A small-molecule ligand and the protein it binds are described below.
Small molecule (SMILES): CC(=O)N[C@@H]1[C@@H](O)[C@H](O)[C@@H](CO)O[C@H]1O

Sequence of chain 1.B:
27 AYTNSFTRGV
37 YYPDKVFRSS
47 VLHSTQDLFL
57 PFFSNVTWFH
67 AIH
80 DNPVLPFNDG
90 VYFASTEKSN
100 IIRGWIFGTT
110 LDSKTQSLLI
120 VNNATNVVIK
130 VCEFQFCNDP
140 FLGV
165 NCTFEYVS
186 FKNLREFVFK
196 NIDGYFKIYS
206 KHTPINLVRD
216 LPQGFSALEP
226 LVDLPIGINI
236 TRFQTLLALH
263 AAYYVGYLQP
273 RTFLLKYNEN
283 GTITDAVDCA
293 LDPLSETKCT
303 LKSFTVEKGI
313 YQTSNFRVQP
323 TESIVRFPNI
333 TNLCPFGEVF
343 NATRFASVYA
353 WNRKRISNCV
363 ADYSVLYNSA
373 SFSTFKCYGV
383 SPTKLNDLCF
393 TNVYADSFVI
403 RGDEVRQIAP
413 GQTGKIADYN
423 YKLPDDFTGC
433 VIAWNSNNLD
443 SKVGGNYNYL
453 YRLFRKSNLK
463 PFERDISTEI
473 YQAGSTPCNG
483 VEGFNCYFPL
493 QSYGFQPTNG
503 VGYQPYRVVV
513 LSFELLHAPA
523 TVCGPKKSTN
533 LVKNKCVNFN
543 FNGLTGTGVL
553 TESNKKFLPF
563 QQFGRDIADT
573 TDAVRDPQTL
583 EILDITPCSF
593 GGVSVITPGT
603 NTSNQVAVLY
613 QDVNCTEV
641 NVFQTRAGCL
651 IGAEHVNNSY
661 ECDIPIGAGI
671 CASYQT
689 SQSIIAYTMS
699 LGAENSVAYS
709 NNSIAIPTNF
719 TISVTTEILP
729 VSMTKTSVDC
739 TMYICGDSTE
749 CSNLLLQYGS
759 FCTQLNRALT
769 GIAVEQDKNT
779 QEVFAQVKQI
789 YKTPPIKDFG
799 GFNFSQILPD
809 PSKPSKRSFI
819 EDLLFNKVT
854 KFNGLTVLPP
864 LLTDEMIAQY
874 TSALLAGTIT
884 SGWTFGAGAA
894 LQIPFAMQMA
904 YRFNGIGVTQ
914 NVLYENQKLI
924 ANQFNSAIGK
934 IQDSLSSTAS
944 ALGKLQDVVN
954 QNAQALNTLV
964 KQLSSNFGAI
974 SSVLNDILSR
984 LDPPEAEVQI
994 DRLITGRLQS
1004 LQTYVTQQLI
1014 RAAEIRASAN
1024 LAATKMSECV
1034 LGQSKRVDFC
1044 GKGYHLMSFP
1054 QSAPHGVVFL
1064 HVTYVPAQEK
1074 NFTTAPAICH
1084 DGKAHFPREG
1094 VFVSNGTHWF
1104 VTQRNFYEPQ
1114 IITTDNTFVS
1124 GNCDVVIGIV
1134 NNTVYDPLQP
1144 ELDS

Binding-site contacts:
Ligand atom O5 contacts residue ASN717 of chain 1.B at 2.4 Å (h-bond).
Ligand atom O5 contacts residue PHE718 of chain 1.B at 4.5 Å.
Ligand atom C5 contacts residue LEU922 of chain 1.B at 3.7 Å (hydrophobic).
Ligand atom C3 contacts residue LEU922 of chain 1.B at 4.0 Å (hydrophobic).
Ligand atom O7 contacts residue LEU922 of chain 1.B at 3.8 Å.
Ligand atom O7 contacts residue ASN717 of chain 1.B at 3.4 Å (h-bond).
Ligand atom O6 contacts residue LEU922 of chain 1.B at 3.7 Å.
Ligand atom C4 contacts residue LEU922 of chain 1.B at 4.0 Å (hydrophobic).
Ligand atom N2 contacts residue ASN717 of chain 1.B at 2.9 Å (h-bond).
Ligand atom C8 contacts residue ASN717 of chain 1.B at 4.4 Å.
Ligand atom O4 contacts residue LEU922 of chain 1.B at 3.7 Å.
Ligand atom C6 contacts residue GLN926 of chain 1.B at 3.5 Å.
Ligand atom C7 contacts residue ASN717 of chain 1.B at 3.5 Å.
Ligand atom C4 contacts residue ASN717 of chain 1.B at 4.2 Å.
Ligand atom C5 contacts residue ASN717 of chain 1.B at 3.7 Å.
Ligand atom C2 contacts residue ASN717 of chain 1.B at 2.4 Å.
Ligand atom C5 contacts residue GLN926 of chain 1.B at 3.9 Å.
Ligand atom C1 contacts residue ASN717 of chain 1.B at 1.5 Å.
Ligand atom O6 contacts residue GLN926 of chain 1.B at 3.6 Å (h-bond).
Ligand atom C3 contacts residue ASN717 of chain 1.B at 3.8 Å.